Sequence of chain 1.H:
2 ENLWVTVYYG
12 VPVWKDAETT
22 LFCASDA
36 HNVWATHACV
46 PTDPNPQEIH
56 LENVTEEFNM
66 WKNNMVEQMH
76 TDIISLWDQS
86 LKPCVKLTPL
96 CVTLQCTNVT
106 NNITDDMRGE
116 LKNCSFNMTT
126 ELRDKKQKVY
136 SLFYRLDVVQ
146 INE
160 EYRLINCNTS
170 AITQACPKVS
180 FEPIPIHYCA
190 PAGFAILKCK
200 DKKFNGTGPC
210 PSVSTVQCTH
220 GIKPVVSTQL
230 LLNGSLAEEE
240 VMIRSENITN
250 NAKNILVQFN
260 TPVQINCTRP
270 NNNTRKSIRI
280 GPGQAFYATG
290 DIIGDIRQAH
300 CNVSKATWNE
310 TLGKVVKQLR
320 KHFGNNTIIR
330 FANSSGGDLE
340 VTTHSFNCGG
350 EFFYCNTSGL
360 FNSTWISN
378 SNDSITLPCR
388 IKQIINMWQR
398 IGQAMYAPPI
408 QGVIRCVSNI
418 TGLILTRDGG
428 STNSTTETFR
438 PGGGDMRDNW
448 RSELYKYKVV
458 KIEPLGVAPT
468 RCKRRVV

Binding-site contacts:
Ligand atom C7 contacts residue ASN416 of chain 1.H at 3.4 Å.
Ligand atom C5 contacts residue PRO261 of chain 1.H at 4.3 Å (hydrophobic).
Ligand atom C6 contacts residue PRO261 of chain 1.H at 3.9 Å (hydrophobic).
Ligand atom O6 contacts residue LEU235 of chain 1.H at 3.7 Å.
Ligand atom C8 contacts residue NAG1 of chain 1.SA at 3.5 Å.
Ligand atom O6 contacts residue PRO261 of chain 1.H at 4.1 Å.
Ligand atom C1 contacts residue ASN416 of chain 1.H at 1.4 Å.
Ligand atom O7 contacts residue ASN416 of chain 1.H at 3.5 Å (h-bond).
Ligand atom C7 contacts residue ASN232 of chain 1.H at 3.9 Å.
Ligand atom N2 contacts residue ASN416 of chain 1.H at 2.9 Å (h-bond).
Ligand atom C3 contacts residue ASN416 of chain 1.H at 3.8 Å.
Ligand atom C2 contacts residue ASN416 of chain 1.H at 2.4 Å.
Ligand atom C8 contacts residue ASN232 of chain 1.H at 3.3 Å.
Ligand atom C1 contacts residue PRO261 of chain 1.H at 4.4 Å (hydrophobic).
Ligand atom C5 contacts residue ASN416 of chain 1.H at 3.6 Å.
Ligand atom C4 contacts residue ASN416 of chain 1.H at 4.2 Å.
Ligand atom O5 contacts residue PRO261 of chain 1.H at 3.6 Å.
Ligand atom O7 contacts residue ASN232 of chain 1.H at 4.0 Å.
Ligand atom O5 contacts residue ASN416 of chain 1.H at 2.3 Å (h-bond).

A small-molecule ligand and the protein it binds are described below.
Small molecule (SMILES): CC(=O)N[C@H]1[C@H](O[C@H]2[C@H](O)[C@@H](NC(C)=O)CO[C@@H]2CO)O[C@H](CO)[C@@H](O)[C@@H]1O